Sequence of chain 1.A:
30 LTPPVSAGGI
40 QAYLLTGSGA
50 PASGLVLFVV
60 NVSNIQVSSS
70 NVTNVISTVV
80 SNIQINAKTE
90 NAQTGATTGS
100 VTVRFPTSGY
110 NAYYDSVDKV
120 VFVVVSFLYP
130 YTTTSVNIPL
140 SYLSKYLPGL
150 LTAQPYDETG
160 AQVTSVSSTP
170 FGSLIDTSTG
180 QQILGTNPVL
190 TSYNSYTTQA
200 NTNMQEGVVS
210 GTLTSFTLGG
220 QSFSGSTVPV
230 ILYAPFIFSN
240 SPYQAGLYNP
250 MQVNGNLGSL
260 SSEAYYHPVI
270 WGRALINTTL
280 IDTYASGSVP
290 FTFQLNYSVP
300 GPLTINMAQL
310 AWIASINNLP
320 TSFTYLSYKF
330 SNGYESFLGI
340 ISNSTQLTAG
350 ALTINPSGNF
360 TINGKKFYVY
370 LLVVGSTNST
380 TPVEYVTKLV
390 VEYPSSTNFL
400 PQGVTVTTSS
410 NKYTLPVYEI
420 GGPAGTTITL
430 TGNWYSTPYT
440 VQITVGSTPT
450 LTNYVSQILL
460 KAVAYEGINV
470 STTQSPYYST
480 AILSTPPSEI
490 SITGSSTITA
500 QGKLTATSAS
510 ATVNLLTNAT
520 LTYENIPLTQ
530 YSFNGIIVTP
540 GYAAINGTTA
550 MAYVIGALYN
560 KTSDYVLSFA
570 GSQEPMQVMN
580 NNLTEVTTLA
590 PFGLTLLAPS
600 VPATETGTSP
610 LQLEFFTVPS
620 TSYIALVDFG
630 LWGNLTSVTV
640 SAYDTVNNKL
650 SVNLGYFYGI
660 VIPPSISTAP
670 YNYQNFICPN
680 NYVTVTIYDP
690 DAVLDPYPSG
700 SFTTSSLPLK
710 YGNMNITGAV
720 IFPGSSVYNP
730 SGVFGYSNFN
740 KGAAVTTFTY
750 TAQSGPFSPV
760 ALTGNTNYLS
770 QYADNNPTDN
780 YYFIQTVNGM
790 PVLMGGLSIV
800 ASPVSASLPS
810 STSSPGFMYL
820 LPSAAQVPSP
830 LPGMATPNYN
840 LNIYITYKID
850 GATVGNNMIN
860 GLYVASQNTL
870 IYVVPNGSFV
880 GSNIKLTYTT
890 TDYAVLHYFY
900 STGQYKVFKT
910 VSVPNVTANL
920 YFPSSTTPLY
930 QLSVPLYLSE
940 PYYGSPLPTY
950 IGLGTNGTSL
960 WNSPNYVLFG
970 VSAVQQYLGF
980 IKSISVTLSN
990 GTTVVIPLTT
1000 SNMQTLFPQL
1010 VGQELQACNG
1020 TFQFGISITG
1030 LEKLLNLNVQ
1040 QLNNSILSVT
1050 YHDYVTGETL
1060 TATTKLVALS

Binding-site contacts:
Ligand atom C2 contacts residue ASN342 of chain 1.A at 2.5 Å.
Ligand atom C7 contacts residue ASN342 of chain 1.A at 3.6 Å.
Ligand atom C7 contacts residue TYR434 of chain 1.A at 3.6 Å (hydrophobic).
Ligand atom C2 contacts residue TYR434 of chain 1.A at 3.8 Å (hydrophobic).
Ligand atom C8 contacts residue ASN342 of chain 1.A at 4.4 Å.
Ligand atom O5 contacts residue ASN432 of chain 1.A at 4.4 Å.
Ligand atom O7 contacts residue TYR434 of chain 1.A at 3.2 Å.
Ligand atom C8 contacts residue TYR434 of chain 1.A at 3.9 Å (hydrophobic).
Ligand atom O7 contacts residue SER435 of chain 1.A at 3.6 Å.
Ligand atom C6 contacts residue ASN342 of chain 1.A at 4.5 Å.
Ligand atom O5 contacts residue ASN342 of chain 1.A at 2.4 Å (h-bond).
Ligand atom O7 contacts residue ASN342 of chain 1.A at 4.1 Å.
Ligand atom N2 contacts residue TYR434 of chain 1.A at 3.9 Å.
Ligand atom C5 contacts residue ASN342 of chain 1.A at 3.4 Å.
Ligand atom C1 contacts residue TYR434 of chain 1.A at 3.7 Å (hydrophobic).
Ligand atom C3 contacts residue ASN342 of chain 1.A at 3.8 Å.
Ligand atom O5 contacts residue TYR434 of chain 1.A at 4.5 Å.
Ligand atom C1 contacts residue ASN342 of chain 1.A at 1.4 Å.
Ligand atom N2 contacts residue ASN342 of chain 1.A at 2.9 Å (h-bond).
Ligand atom C4 contacts residue ASN342 of chain 1.A at 4.2 Å.

A protein and the small-molecule ligand that binds it are described below.
Small molecule (SMILES): CC(=O)N[C@H]1[C@H](O[C@H]2[C@H](O)[C@@H](NC(C)=O)CO[C@@H]2CO)O[C@H](CO)[C@@H](O)[C@@H]1O